Sequence of chain 1.B:
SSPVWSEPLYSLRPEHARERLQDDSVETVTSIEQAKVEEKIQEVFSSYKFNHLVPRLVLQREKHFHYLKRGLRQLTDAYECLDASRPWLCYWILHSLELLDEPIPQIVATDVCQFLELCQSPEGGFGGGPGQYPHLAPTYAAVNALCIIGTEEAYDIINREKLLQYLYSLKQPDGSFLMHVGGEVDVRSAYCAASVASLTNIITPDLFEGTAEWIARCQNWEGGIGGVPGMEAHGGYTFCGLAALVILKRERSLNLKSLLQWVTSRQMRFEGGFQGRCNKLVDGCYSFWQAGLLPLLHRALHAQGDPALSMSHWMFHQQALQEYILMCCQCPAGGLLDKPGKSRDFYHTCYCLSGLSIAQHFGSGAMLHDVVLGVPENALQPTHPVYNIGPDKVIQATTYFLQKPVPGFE

This small molecule binds to this protein.
Small molecule (SMILES): OC[C@H]1O[C@@](CO)(O[C@H]2O[C@H](CO)[C@@H](O)[C@H](O)[C@H]2O)[C@@H](O)[C@@H]1O

Sequence of chain 1.A:
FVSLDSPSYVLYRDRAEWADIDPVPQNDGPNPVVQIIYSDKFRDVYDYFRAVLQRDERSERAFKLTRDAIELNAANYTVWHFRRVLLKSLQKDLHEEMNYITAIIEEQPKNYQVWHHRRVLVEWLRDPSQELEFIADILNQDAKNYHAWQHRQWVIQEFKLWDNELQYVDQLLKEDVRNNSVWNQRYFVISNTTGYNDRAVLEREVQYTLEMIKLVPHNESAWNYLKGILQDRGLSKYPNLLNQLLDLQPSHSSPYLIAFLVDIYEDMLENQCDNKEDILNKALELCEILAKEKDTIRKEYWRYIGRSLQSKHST

Binding-site contacts:
Ligand atom C1 contacts residue ALA230 of chain 1.B at 3.5 Å (hydrophobic).
Ligand atom C1 contacts residue GLN233 of chain 1.B at 3.2 Å.
Ligand atom O5 contacts residue TRP235 of chain 1.B at 3.5 Å (h-bond).
Ligand atom O2 contacts residue ARG231 of chain 1.B at 3.5 Å (salt-bridge).
Ligand atom C5 contacts residue SER272 of chain 1.B at 4.0 Å.
Ligand atom C2 contacts residue GLN233 of chain 1.B at 3.0 Å.
Ligand atom C6 contacts residue GLN285 of chain 1.A at 3.4 Å.
Ligand atom C5 contacts residue ASP286 of chain 1.A at 3.6 Å.
Ligand atom C6 contacts residue ASN234 of chain 1.B at 3.4 Å.
Ligand atom O6 contacts residue TRP235 of chain 1.B at 3.9 Å.
Ligand atom O6 contacts residue GLY237 of chain 1.B at 3.4 Å.
Ligand atom O1 contacts residue GLN233 of chain 1.B at 2.6 Å (h-bond).
Ligand atom O6 contacts residue GLN233 of chain 1.B at 4.0 Å.
Ligand atom C6 contacts residue SER272 of chain 1.B at 3.8 Å.
Ligand atom O4 contacts residue ASN269 of chain 1.B at 3.0 Å (h-bond).
Ligand atom C4 contacts residue ASP286 of chain 1.A at 3.5 Å.
Ligand atom O6 contacts residue ASP286 of chain 1.A at 2.7 Å (salt-bridge).
Ligand atom O5 contacts residue ASN234 of chain 1.B at 3.4 Å.
Ligand atom C5 contacts residue GLN233 of chain 1.B at 4.0 Å.
Ligand atom O4 contacts residue ASP286 of chain 1.A at 3.0 Å (salt-bridge).
Ligand atom O6 contacts residue GLN285 of chain 1.A at 2.9 Å (h-bond).
Ligand atom C4 contacts residue TYR241 of chain 1.A at 3.4 Å (hydrophobic).
Ligand atom C2 contacts residue ASN234 of chain 1.B at 3.9 Å.
Ligand atom C4 contacts residue ASN269 of chain 1.B at 4.0 Å.
Ligand atom O2 contacts residue GLN233 of chain 1.B at 2.7 Å (h-bond).
Ligand atom O6 contacts residue SER272 of chain 1.B at 2.9 Å (h-bond).
Ligand atom C6 contacts residue TRP235 of chain 1.B at 3.8 Å (hydrophobic).
Ligand atom C5 contacts residue ASN269 of chain 1.B at 3.8 Å.
Ligand atom C6 contacts residue ASP286 of chain 1.A at 3.3 Å.
Ligand atom O6 contacts residue GLN285 of chain 1.A at 3.9 Å.
Ligand atom O6 contacts residue GLY282 of chain 1.A at 3.8 Å.
Ligand atom C1 contacts residue GLN233 of chain 1.B at 3.5 Å.
Ligand atom C5 contacts residue TYR241 of chain 1.A at 3.8 Å (hydrophobic).
Ligand atom C1 contacts residue ASN234 of chain 1.B at 3.8 Å.
Ligand atom O6 contacts residue ASN234 of chain 1.B at 2.8 Å (h-bond).
Ligand atom C6 contacts residue TYR241 of chain 1.A at 3.2 Å (hydrophobic).
Ligand atom O5 contacts residue ASN234 of chain 1.B at 4.0 Å.
Ligand atom O5 contacts residue GLN233 of chain 1.B at 3.4 Å (h-bond).
Ligand atom O4 contacts residue TYR241 of chain 1.A at 2.8 Å (h-bond).
Ligand atom O1 contacts residue ALA230 of chain 1.B at 3.7 Å.